This protein binds this small molecule.
Small molecule (SMILES): CC(=O)N[C@@H]1[C@@H](O)[C@H](O)[C@@H](CO)O[C@H]1O

Binding-site contacts:
Ligand atom C1 contacts residue ASN87 of chain 49.Q at 1.4 Å.
Ligand atom C6 contacts residue LEU151 of chain 49.Q at 3.8 Å (hydrophobic).
Ligand atom O5 contacts residue ASN87 of chain 49.Q at 2.3 Å (h-bond).
Ligand atom C4 contacts residue ASN87 of chain 49.Q at 4.2 Å.
Ligand atom O4 contacts residue LEU151 of chain 49.Q at 3.7 Å.
Ligand atom C7 contacts residue ASN87 of chain 49.Q at 3.6 Å.
Ligand atom C4 contacts residue LEU151 of chain 49.Q at 4.4 Å (hydrophobic).
Ligand atom C5 contacts residue ASN87 of chain 49.Q at 3.7 Å.
Ligand atom C5 contacts residue LEU151 of chain 49.Q at 4.1 Å (hydrophobic).
Ligand atom O6 contacts residue LEU151 of chain 49.Q at 3.4 Å.
Ligand atom O7 contacts residue ASN87 of chain 49.Q at 3.9 Å.
Ligand atom N2 contacts residue ASN87 of chain 49.Q at 2.9 Å (h-bond).
Ligand atom C2 contacts residue ASN87 of chain 49.Q at 2.4 Å.
Ligand atom O5 contacts residue SER79 of chain 49.Q at 4.4 Å.
Ligand atom O5 contacts residue SER89 of chain 49.Q at 4.1 Å.
Ligand atom C1 contacts residue SER89 of chain 49.Q at 4.5 Å.
Ligand atom C5 contacts residue SER89 of chain 49.Q at 4.3 Å.
Ligand atom C3 contacts residue ASN87 of chain 49.Q at 3.7 Å.
Ligand atom O7 contacts residue ASP85 of chain 49.Q at 4.3 Å.

Sequence of chain 49.Q:
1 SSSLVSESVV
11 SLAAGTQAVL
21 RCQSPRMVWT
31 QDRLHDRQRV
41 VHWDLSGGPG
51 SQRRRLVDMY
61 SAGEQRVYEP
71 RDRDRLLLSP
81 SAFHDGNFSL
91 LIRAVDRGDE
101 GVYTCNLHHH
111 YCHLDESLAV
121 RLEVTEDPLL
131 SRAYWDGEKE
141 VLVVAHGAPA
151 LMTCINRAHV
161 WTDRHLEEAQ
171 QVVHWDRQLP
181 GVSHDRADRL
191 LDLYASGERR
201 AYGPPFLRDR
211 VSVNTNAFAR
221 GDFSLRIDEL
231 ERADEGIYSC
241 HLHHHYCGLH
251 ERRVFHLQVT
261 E